Sequence of chain 2.A:
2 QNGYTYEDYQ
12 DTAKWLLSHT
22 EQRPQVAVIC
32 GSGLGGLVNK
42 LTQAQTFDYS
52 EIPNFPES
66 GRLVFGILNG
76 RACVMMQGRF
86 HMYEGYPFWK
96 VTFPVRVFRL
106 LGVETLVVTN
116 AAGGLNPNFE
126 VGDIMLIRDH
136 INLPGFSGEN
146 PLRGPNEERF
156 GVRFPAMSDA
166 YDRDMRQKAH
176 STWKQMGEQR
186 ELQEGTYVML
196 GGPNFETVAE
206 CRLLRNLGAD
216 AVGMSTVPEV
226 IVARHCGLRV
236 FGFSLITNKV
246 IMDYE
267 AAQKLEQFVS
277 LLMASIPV

This small molecule binds to this protein.
Small molecule (SMILES): Nc1nc2c(ncn2CCCCC(F)(F)P(=O)(O)O)c(=O)[nH]1

Binding-site contacts:
Ligand atom C4 contacts residue VAL217 of chain 2.A at 3.7 Å (hydrophobic).
Ligand atom O1P contacts residue SER220 of chain 2.A at 2.7 Å (h-bond).
Ligand atom O6 contacts residue PHE200 of chain 2.A at 3.5 Å.
Ligand atom O3P contacts residue GLY32 of chain 2.A at 3.4 Å.
Ligand atom C6 contacts residue GLU201 of chain 2.A at 3.6 Å.
Ligand atom N7 contacts residue ASN243 of chain 2.A at 3.1 Å (h-bond).
Ligand atom N3 contacts residue VAL217 of chain 2.A at 3.6 Å (h-bond).
Ligand atom N1 contacts residue VAL217 of chain 2.A at 3.5 Å.
Ligand atom N2 contacts residue VAL217 of chain 2.A at 3.3 Å.
Ligand atom O6 contacts residue VAL245 of chain 2.A at 3.7 Å.
Ligand atom N7 contacts residue GLY118 of chain 2.A at 3.5 Å (h-bond).
Ligand atom P contacts residue ARG84 of chain 2.A at 3.7 Å.
Ligand atom N2 contacts residue GLU201 of chain 2.A at 2.6 Å (salt-bridge).
Ligand atom O2P contacts residue ALA116 of chain 2.A at 3.2 Å (h-bond).
Ligand atom N3 contacts residue GLY218 of chain 2.A at 3.6 Å.
Ligand atom C2 contacts residue GLU201 of chain 2.A at 3.4 Å.
Ligand atom F16 contacts residue HIS86 of chain 2.A at 3.2 Å.
Ligand atom N3 contacts residue MET219 of chain 2.A at 3.8 Å.
Ligand atom O6 contacts residue GLU201 of chain 2.A at 3.7 Å.
Ligand atom O2P contacts residue SER33 of chain 2.A at 3.2 Å (h-bond).
Ligand atom C10 contacts residue ALA116 of chain 2.A at 3.1 Å (hydrophobic).
Ligand atom C2 contacts residue VAL217 of chain 2.A at 3.8 Å (hydrophobic).
Ligand atom F15 contacts residue HIS86 of chain 2.A at 3.3 Å.
Ligand atom C13 contacts residue ALA116 of chain 2.A at 3.5 Å (hydrophobic).
Ligand atom C6 contacts residue PHE200 of chain 2.A at 3.6 Å (hydrophobic).
Ligand atom C5 contacts residue PHE200 of chain 2.A at 3.4 Å (hydrophobic).
Ligand atom C8 contacts residue ALA117 of chain 2.A at 3.8 Å (hydrophobic).
Ligand atom O3P contacts residue ARG84 of chain 2.A at 3.0 Å (salt-bridge).
Ligand atom O1P contacts residue ARG84 of chain 2.A at 3.5 Å (salt-bridge).
Ligand atom N7 contacts residue PHE200 of chain 2.A at 3.3 Å.
Ligand atom N2 contacts residue MET219 of chain 2.A at 3.6 Å.
Ligand atom F15 contacts residue SER33 of chain 2.A at 3.6 Å.
Ligand atom O1P contacts residue ASN115 of chain 2.A at 3.2 Å.
Ligand atom C8 contacts residue ASN243 of chain 2.A at 3.8 Å.
Ligand atom O2P contacts residue GLY32 of chain 2.A at 3.8 Å.
Ligand atom O3P contacts residue HIS86 of chain 2.A at 2.9 Å (h-bond).
Ligand atom C5 contacts residue GLY118 of chain 2.A at 3.7 Å.
Ligand atom O1P contacts residue ALA116 of chain 2.A at 3.8 Å.
Ligand atom N1 contacts residue GLU201 of chain 2.A at 2.6 Å (salt-bridge).
Ligand atom C14 contacts residue HIS86 of chain 2.A at 3.6 Å.